Sequence of chain 1.D:
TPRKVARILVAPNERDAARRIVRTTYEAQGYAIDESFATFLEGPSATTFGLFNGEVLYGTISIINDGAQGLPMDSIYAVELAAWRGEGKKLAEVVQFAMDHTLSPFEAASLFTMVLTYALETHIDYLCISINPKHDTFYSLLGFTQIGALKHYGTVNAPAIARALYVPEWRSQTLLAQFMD

Binding-site contacts:
Ligand atom C5 contacts residue ILE64 of chain 1.D at 3.8 Å (hydrophobic).
Ligand atom OL contacts residue GLN99 of chain 1.D at 3.2 Å (h-bond).
Ligand atom C6 contacts residue PHE124 of chain 1.D at 3.6 Å (hydrophobic).
Ligand atom OL contacts residue PHE100 of chain 1.D at 3.3 Å (h-bond).
Ligand atom CE1 contacts residue VAL168 of chain 1.D at 3.8 Å (hydrophobic).
Ligand atom C12 contacts residue PHE118 of chain 1.C at 3.7 Å (hydrophobic).
Ligand atom CE1 contacts residue PRO171 of chain 1.D at 3.2 Å (hydrophobic).
Ligand atom C3 contacts residue VAL97 of chain 1.D at 3.8 Å (hydrophobic).
Ligand atom C7 contacts residue ILE141 of chain 1.D at 3.8 Å (hydrophobic).
Ligand atom CA contacts residue SER142 of chain 1.D at 3.6 Å.
Ligand atom O2 contacts residue GLN99 of chain 1.D at 3.3 Å (h-bond).
Ligand atom O2 contacts residue PHE40 of chain 1.D at 3.3 Å.
Ligand atom C6 contacts residue ILE141 of chain 1.D at 3.6 Å (hydrophobic).
Ligand atom OH contacts residue PRO171 of chain 1.D at 2.9 Å (h-bond).
Ligand atom CZ contacts residue VAL168 of chain 1.D at 3.8 Å (hydrophobic).
Ligand atom C2 contacts residue SER142 of chain 1.D at 3.7 Å.
Ligand atom OL contacts residue TYR29 of chain 1.D at 3.6 Å.
Ligand atom C7 contacts residue VAL97 of chain 1.D at 3.7 Å (hydrophobic).
Ligand atom C6 contacts residue TYR151 of chain 1.D at 3.5 Å (hydrophobic).
Ligand atom CB contacts residue SER142 of chain 1.D at 3.3 Å.
Ligand atom C3 contacts residue PHE100 of chain 1.D at 3.8 Å (hydrophobic).
Ligand atom C1 contacts residue SER142 of chain 1.D at 3.7 Å.
Ligand atom C contacts residue VAL98 of chain 1.D at 3.7 Å (hydrophobic).
Ligand atom OH contacts residue ALA170 of chain 1.D at 3.4 Å.
Ligand atom C11 contacts residue PHE118 of chain 1.C at 3.6 Å (hydrophobic).
Ligand atom OH contacts residue ASN144 of chain 1.D at 2.7 Å (h-bond).
Ligand atom O contacts residue VAL98 of chain 1.D at 3.2 Å.
Ligand atom CZ contacts residue ASN144 of chain 1.D at 3.8 Å.
Ligand atom C4 contacts residue TYR151 of chain 1.D at 3.8 Å (hydrophobic).
Ligand atom N contacts residue SER142 of chain 1.D at 2.8 Å (h-bond).
Ligand atom C2 contacts residue ILE143 of chain 1.D at 3.7 Å (hydrophobic).
Ligand atom O2 contacts residue VAL98 of chain 1.D at 3.5 Å.
Ligand atom C5 contacts residue VAL97 of chain 1.D at 3.7 Å (hydrophobic).
Ligand atom C9 contacts residue PHE124 of chain 1.D at 3.6 Å (hydrophobic).
Ligand atom CG contacts residue SER142 of chain 1.D at 3.7 Å.
Ligand atom C10 contacts residue PHE156 of chain 1.D at 3.8 Å (hydrophobic).
Ligand atom C4 contacts residue ILE141 of chain 1.D at 3.8 Å (hydrophobic).
Ligand atom C contacts residue PHE40 of chain 1.D at 3.8 Å (hydrophobic).
Ligand atom CZ contacts residue PRO171 of chain 1.D at 3.5 Å (hydrophobic).
Ligand atom O2 contacts residue TYR29 of chain 1.D at 3.2 Å (h-bond).

The small molecule below binds the protein below.
Small molecule (SMILES): CCCCCCCCCCCC(=O)N[C@@H](Cc1ccc(O)cc1)C(=O)O

Sequence of chain 1.C:
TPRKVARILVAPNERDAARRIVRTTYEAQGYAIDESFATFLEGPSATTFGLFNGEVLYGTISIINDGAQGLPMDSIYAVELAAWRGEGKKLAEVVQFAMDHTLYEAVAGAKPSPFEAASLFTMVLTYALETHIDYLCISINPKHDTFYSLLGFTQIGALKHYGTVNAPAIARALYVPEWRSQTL